Sequence of chain 1.B:
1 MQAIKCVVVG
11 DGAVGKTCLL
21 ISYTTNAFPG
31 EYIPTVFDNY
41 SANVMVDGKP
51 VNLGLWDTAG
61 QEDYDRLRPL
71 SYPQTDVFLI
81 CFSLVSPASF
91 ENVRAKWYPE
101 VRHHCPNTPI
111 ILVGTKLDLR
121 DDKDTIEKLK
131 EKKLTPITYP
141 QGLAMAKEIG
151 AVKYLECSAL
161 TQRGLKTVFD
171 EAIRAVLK

Binding-site contacts:
Ligand atom O3G contacts residue TYR32 of chain 1.B at 2.7 Å (h-bond).
Ligand atom O2G contacts residue LYS16 of chain 1.B at 2.9 Å (salt-bridge).
Ligand atom N2 contacts residue LEU119 of chain 1.B at 3.4 Å.
Ligand atom O2B contacts residue LYS16 of chain 1.B at 3.2 Å (salt-bridge).
Ligand atom PB contacts residue MG1 of chain 1.I at 3.4 Å.
Ligand atom O5' contacts residue CYS18 of chain 1.B at 3.3 Å (h-bond).
Ligand atom O2B contacts residue THR17 of chain 1.B at 2.5 Å (h-bond).
Ligand atom N3B contacts residue TYR32 of chain 1.B at 3.1 Å.
Ligand atom O2G contacts residue THR35 of chain 1.B at 3.0 Å (h-bond).
Ligand atom O2' contacts residue PHE28 of chain 1.B at 3.4 Å.
Ligand atom O4' contacts residue LYS116 of chain 1.B at 3.4 Å.
Ligand atom O3G contacts residue THR35 of chain 1.B at 3.2 Å (h-bond).
Ligand atom PG contacts residue MG1 of chain 1.I at 2.0 Å.
Ligand atom N3B contacts residue MG1 of chain 1.I at 2.5 Å.
Ligand atom N2 contacts residue ASP118 of chain 1.B at 2.8 Å (salt-bridge).
Ligand atom O1A contacts residue CYS18 of chain 1.B at 2.9 Å (h-bond).
Ligand atom O1A contacts residue THR17 of chain 1.B at 3.3 Å (h-bond).
Ligand atom O3G contacts residue PRO34 of chain 1.B at 3.4 Å.
Ligand atom O1G contacts residue GLN61 of chain 1.B at 3.1 Å (h-bond).
Ligand atom O6 contacts residue ALA159 of chain 1.B at 2.7 Å (h-bond).
Ligand atom O1G contacts residue ALA13 of chain 1.B at 3.3 Å (h-bond).
Ligand atom N1 contacts residue ASP118 of chain 1.B at 2.7 Å (salt-bridge).
Ligand atom O1B contacts residue LYS16 of chain 1.B at 2.9 Å (salt-bridge).
Ligand atom O2G contacts residue MG1 of chain 1.I at 1.9 Å.
Ligand atom O2A contacts residue THR17 of chain 1.B at 3.4 Å.
Ligand atom O3A contacts residue ALA13 of chain 1.B at 3.4 Å.
Ligand atom O1G contacts residue GLY60 of chain 1.B at 3.2 Å (h-bond).
Ligand atom N3B contacts residue ALA13 of chain 1.B at 3.4 Å (h-bond).
Ligand atom O5' contacts residue TYR32 of chain 1.B at 3.2 Å.
Ligand atom O1B contacts residue GLY15 of chain 1.B at 3.0 Å (h-bond).
Ligand atom O3G contacts residue GLN61 of chain 1.B at 2.8 Å (h-bond).
Ligand atom O2B contacts residue MG1 of chain 1.I at 3.2 Å.
Ligand atom O2A contacts residue TYR32 of chain 1.B at 3.3 Å.
Ligand atom O3A contacts residue GLY15 of chain 1.B at 3.0 Å (h-bond).
Ligand atom O3G contacts residue MG1 of chain 1.I at 2.0 Å.
Ligand atom O2G contacts residue THR58 of chain 1.B at 3.1 Å (h-bond).
Ligand atom O1G contacts residue LYS16 of chain 1.B at 3.0 Å (salt-bridge).
Ligand atom O6 contacts residue SER158 of chain 1.B at 3.0 Å (h-bond).
Ligand atom O1B contacts residue VAL14 of chain 1.B at 3.1 Å (h-bond).
Ligand atom O1A contacts residue GLY15 of chain 1.B at 3.2 Å.

A small-molecule ligand and the protein it binds are described below.
Small molecule (SMILES): Nc1nc2c(ncn2[C@@H]2O[C@H](CO[P](=O)(O)O[P](=O)(O)NP(=O)(O)O)[C@@H](O)[C@H]2O)c(=O)[nH]1